Sequence of chain 1.A:
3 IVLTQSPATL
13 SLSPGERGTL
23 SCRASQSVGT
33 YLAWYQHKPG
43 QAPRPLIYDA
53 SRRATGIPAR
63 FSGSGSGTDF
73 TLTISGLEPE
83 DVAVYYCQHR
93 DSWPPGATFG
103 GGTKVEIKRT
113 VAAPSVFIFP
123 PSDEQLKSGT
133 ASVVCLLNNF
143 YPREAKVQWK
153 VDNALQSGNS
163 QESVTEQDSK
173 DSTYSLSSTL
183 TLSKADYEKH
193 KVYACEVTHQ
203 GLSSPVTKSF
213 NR

Sequence of chain 1.B:
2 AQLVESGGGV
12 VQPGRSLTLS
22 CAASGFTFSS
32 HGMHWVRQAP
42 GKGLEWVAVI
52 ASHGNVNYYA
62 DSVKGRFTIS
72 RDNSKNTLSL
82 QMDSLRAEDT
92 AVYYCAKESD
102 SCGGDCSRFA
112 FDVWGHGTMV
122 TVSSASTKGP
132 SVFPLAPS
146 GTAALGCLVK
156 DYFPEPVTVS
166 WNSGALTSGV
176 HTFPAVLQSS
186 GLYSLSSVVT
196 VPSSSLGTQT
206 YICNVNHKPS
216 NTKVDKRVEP

Binding-site contacts:
Ligand atom C1 contacts residue SER94 of chain 1.A at 3.3 Å.
Ligand atom O4 contacts residue GLU99 of chain 1.B at 2.6 Å (salt-bridge).
Ligand atom O4 contacts residue ILE51 of chain 1.B at 4.4 Å.
Ligand atom O5 contacts residue PRO97 of chain 1.A at 3.7 Å.
Ligand atom C4 contacts residue PRO97 of chain 1.A at 4.5 Å (hydrophobic).
Ligand atom O5 contacts residue TRP95 of chain 1.A at 3.8 Å.
Ligand atom C5 contacts residue ALA52 of chain 1.B at 4.0 Å (hydrophobic).
Ligand atom C1 contacts residue PRO97 of chain 1.A at 4.4 Å (hydrophobic).
Ligand atom C5 contacts residue PRO97 of chain 1.A at 4.3 Å (hydrophobic).
Ligand atom O1 contacts residue SER94 of chain 1.A at 4.5 Å.
Ligand atom C2 contacts residue ARG92 of chain 1.A at 4.1 Å.
Ligand atom C6 contacts residue PRO97 of chain 1.A at 4.2 Å (hydrophobic).
Ligand atom C4 contacts residue GLU99 of chain 1.B at 3.4 Å.
Ligand atom O4 contacts residue ALA52 of chain 1.B at 3.8 Å.
Ligand atom C4 contacts residue VAL50 of chain 1.B at 4.4 Å (hydrophobic).
Ligand atom O4 contacts residue GLY33 of chain 1.B at 3.9 Å.
Ligand atom C6 contacts residue VAL50 of chain 1.B at 4.0 Å (hydrophobic).
Ligand atom C1 contacts residue TRP95 of chain 1.A at 4.2 Å (hydrophobic).
Ligand atom C3 contacts residue ARG92 of chain 1.A at 4.0 Å.
Ligand atom O3 contacts residue ARG92 of chain 1.A at 2.9 Å (salt-bridge).
Ligand atom C3 contacts residue GLU99 of chain 1.B at 3.8 Å.
Ligand atom O4 contacts residue VAL50 of chain 1.B at 3.9 Å.
Ligand atom C2 contacts residue SER94 of chain 1.A at 3.4 Å.
Ligand atom C6 contacts residue ALA52 of chain 1.B at 3.8 Å (hydrophobic).
Ligand atom O3 contacts residue GLU99 of chain 1.B at 2.8 Å (salt-bridge).
Ligand atom O2 contacts residue ARG92 of chain 1.A at 2.9 Å (salt-bridge).
Ligand atom C4 contacts residue ARG92 of chain 1.A at 4.1 Å.
Ligand atom O2 contacts residue SER94 of chain 1.A at 2.8 Å (h-bond).
Ligand atom O2 contacts residue ASP93 of chain 1.A at 3.8 Å.
Ligand atom O5 contacts residue SER94 of chain 1.A at 3.8 Å.
Ligand atom C6 contacts residue VAL57 of chain 1.B at 4.4 Å (hydrophobic).
Ligand atom O2 contacts residue PRO97 of chain 1.A at 3.5 Å.

The protein below binds the small molecule below.
Small molecule (SMILES): C[C@@H]1O[C@@H](O)[C@H](O)[C@H](O)[C@H]1O